Binding-site contacts:
Ligand atom C10 contacts residue LEU183 of chain 2.A at 3.9 Å (hydrophobic).
Ligand atom C4 contacts residue ASN179 of chain 2.A at 3.8 Å.
Ligand atom O contacts residue TYR148 of chain 2.A at 4.0 Å.
Ligand atom C7 contacts residue TRP145 of chain 2.A at 3.8 Å (hydrophobic).
Ligand atom O1 contacts residue ASN179 of chain 2.A at 2.6 Å (h-bond).
Ligand atom C10 contacts residue ASN179 of chain 2.A at 3.8 Å.
Ligand atom O contacts residue THR149 of chain 2.A at 3.3 Å (h-bond).
Ligand atom O contacts residue LEU87 of chain 2.A at 3.9 Å.
Ligand atom C7 contacts residue PHE110 of chain 2.A at 4.2 Å (hydrophobic).
Ligand atom C9 contacts residue TRP138 of chain 2.A at 3.8 Å (hydrophobic).
Ligand atom C3 contacts residue TRP207 of chain 2.A at 3.7 Å (hydrophobic).
Ligand atom C contacts residue TRP207 of chain 2.A at 4.0 Å (hydrophobic).
Ligand atom C4 contacts residue PHE110 of chain 2.A at 3.6 Å (hydrophobic).
Ligand atom C contacts residue ILE107 of chain 2.A at 3.8 Å (hydrophobic).
Ligand atom C6 contacts residue PHE110 of chain 2.A at 3.6 Å (hydrophobic).
Ligand atom C2 contacts residue ASN176 of chain 2.A at 3.8 Å.
Ligand atom C2 contacts residue PHE110 of chain 2.A at 3.8 Å (hydrophobic).
Ligand atom C9 contacts residue GLU180 of chain 2.A at 3.8 Å.
Ligand atom C1 contacts residue LEU87 of chain 2.A at 3.9 Å (hydrophobic).
Ligand atom C8 contacts residue TRP138 of chain 2.A at 3.8 Å (hydrophobic).
Ligand atom C5 contacts residue ASN176 of chain 2.A at 3.5 Å.
Ligand atom C4 contacts residue ILE107 of chain 2.A at 4.1 Å (hydrophobic).
Ligand atom C8 contacts residue MET142 of chain 2.A at 3.4 Å (hydrophobic).
Ligand atom C2 contacts residue THR149 of chain 2.A at 3.6 Å.
Ligand atom C7 contacts residue MET142 of chain 2.A at 4.0 Å (hydrophobic).
Ligand atom N contacts residue ASN179 of chain 2.A at 3.9 Å.
Ligand atom C10 contacts residue PHE110 of chain 2.A at 3.9 Å (hydrophobic).
Ligand atom C2 contacts residue TRP207 of chain 2.A at 4.1 Å (hydrophobic).
Ligand atom C8 contacts residue TRP145 of chain 2.A at 3.8 Å (hydrophobic).
Ligand atom C contacts residue GLY106 of chain 2.A at 3.8 Å.
Ligand atom C10 contacts residue GLU180 of chain 2.A at 4.0 Å.
Ligand atom C1 contacts residue THR149 of chain 2.A at 4.1 Å.
Ligand atom C6 contacts residue ASN176 of chain 2.A at 4.2 Å.
Ligand atom C7 contacts residue ASN176 of chain 2.A at 3.6 Å.
Ligand atom C5 contacts residue PHE110 of chain 2.A at 3.6 Å (hydrophobic).
Ligand atom O1 contacts residue PHE110 of chain 2.A at 3.9 Å.
Ligand atom C3 contacts residue PHE110 of chain 2.A at 3.8 Å (hydrophobic).
Ligand atom N contacts residue PHE110 of chain 2.A at 3.8 Å.
Ligand atom C4 contacts residue TRP207 of chain 2.A at 3.9 Å (hydrophobic).
Ligand atom C6 contacts residue ASN179 of chain 2.A at 3.6 Å.

Sequence of chain 2.A:
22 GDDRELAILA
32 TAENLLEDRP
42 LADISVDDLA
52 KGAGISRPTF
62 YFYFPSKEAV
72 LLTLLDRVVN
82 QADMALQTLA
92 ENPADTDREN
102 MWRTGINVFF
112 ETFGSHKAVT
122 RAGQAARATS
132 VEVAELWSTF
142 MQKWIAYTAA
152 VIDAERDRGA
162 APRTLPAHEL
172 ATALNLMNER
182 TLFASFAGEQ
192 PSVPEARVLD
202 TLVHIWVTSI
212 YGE

This small molecule binds to this protein.
Small molecule (SMILES): O=C(CCc1ccoc1)N1CCCC1